Sequence of chain 1.A:
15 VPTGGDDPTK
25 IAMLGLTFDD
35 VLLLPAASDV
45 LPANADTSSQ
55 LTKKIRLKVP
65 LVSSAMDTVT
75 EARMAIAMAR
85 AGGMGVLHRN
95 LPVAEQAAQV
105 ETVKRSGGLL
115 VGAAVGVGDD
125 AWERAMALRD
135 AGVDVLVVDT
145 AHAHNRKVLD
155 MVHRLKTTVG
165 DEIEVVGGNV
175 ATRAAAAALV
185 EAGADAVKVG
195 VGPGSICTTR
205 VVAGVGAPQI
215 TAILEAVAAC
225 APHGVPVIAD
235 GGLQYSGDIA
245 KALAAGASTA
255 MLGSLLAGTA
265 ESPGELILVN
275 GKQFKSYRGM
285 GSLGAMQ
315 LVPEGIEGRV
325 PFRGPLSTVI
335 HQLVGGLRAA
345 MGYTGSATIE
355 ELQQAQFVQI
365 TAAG

Binding-site contacts:
Ligand atom C2 contacts residue GLU318 of chain 1.A at 3.5 Å.
Ligand atom C4' contacts residue ASP234 of chain 1.A at 3.5 Å.
Ligand atom O3' contacts residue SER68 of chain 1.A at 2.9 Å (h-bond).
Ligand atom O6 contacts residue MET284 of chain 1.A at 3.2 Å (h-bond).
Ligand atom O3' contacts residue MET255 of chain 1.A at 3.6 Å (h-bond).
Ligand atom C2 contacts residue CYS201 of chain 1.A at 3.3 Å (hydrophobic).
Ligand atom O6 contacts residue FWS1 of chain 1.C at 3.2 Å (h-bond).
Ligand atom O3P contacts residue GLY257 of chain 1.A at 2.9 Å (h-bond).
Ligand atom O6 contacts residue GLY283 of chain 1.A at 3.1 Å.
Ligand atom C2 contacts residue FWS1 of chain 1.C at 3.2 Å.
Ligand atom O2P contacts residue SER199 of chain 1.A at 2.9 Å (h-bond).
Ligand atom C6 contacts residue GLY285 of chain 1.A at 3.6 Å.
Ligand atom C3' contacts residue ASP234 of chain 1.A at 3.4 Å.
Ligand atom O2P contacts residue GLY236 of chain 1.A at 2.9 Å (h-bond).
Ligand atom N7 contacts residue MET284 of chain 1.A at 3.0 Å (h-bond).
Ligand atom C5 contacts residue ILE200 of chain 1.A at 3.4 Å (hydrophobic).
Ligand atom C5 contacts residue MET284 of chain 1.A at 3.6 Å (hydrophobic).
Ligand atom O2P contacts residue GLY198 of chain 1.A at 3.5 Å.
Ligand atom P contacts residue SER199 of chain 1.A at 3.7 Å.
Ligand atom C4 contacts residue ILE200 of chain 1.A at 3.6 Å (hydrophobic).
Ligand atom N3 contacts residue FWS1 of chain 1.C at 3.3 Å.
Ligand atom C1' contacts residue FWS1 of chain 1.C at 3.6 Å.
Ligand atom O5' contacts residue GLY198 of chain 1.A at 3.5 Å.
Ligand atom C6 contacts residue FWS1 of chain 1.C at 3.0 Å.
Ligand atom N7 contacts residue GLY283 of chain 1.A at 3.6 Å.
Ligand atom O6 contacts residue GLY319 of chain 1.A at 3.3 Å.
Ligand atom O2' contacts residue ASP234 of chain 1.A at 2.6 Å (salt-bridge).
Ligand atom O5' contacts residue GLY235 of chain 1.A at 3.5 Å.
Ligand atom C8 contacts residue MET70 of chain 1.A at 3.6 Å (hydrophobic).
Ligand atom O2' contacts residue FWS1 of chain 1.C at 3.4 Å.
Ligand atom N1 contacts residue GLU318 of chain 1.A at 2.7 Å (salt-bridge).
Ligand atom O1P contacts residue SER199 of chain 1.A at 2.7 Å (h-bond).
Ligand atom O3P contacts residue SER258 of chain 1.A at 3.3 Å (h-bond).
Ligand atom O1P contacts residue TYR281 of chain 1.A at 2.6 Å (h-bond).
Ligand atom O2' contacts residue ASN173 of chain 1.A at 3.6 Å.
Ligand atom O6 contacts residue GLY285 of chain 1.A at 2.7 Å (h-bond).
Ligand atom C5' contacts residue TYR281 of chain 1.A at 3.5 Å (hydrophobic).
Ligand atom N1 contacts residue FWS1 of chain 1.C at 2.7 Å (h-bond).
Ligand atom O3' contacts residue ASP234 of chain 1.A at 2.5 Å (salt-bridge).
Ligand atom O1P contacts residue SER258 of chain 1.A at 3.1 Å (h-bond).

A small-molecule ligand and the protein it binds are described below.
Small molecule (SMILES): O=c1[nH]cnc2c1ncn2[C@@H]1O[C@H](COP(=O)(O)O)[C@@H](O)[C@H]1O